Sequence of chain 1.A:
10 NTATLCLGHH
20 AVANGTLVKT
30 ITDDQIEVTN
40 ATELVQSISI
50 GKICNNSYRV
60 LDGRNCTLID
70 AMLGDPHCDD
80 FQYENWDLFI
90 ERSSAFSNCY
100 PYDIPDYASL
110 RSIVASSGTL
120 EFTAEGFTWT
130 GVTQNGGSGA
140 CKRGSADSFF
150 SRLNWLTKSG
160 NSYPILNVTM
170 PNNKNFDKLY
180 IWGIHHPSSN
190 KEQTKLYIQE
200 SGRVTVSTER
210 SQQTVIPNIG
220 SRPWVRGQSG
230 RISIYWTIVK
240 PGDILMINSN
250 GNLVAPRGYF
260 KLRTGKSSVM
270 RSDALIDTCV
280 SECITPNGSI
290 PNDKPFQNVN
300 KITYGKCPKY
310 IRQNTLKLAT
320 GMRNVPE

This small molecule binds to this protein.
Small molecule (SMILES): CC(=O)N[C@@H]1[C@@H](O)[C@H](O[C@@H]2O[C@H](CO)[C@H](O)[C@H](O[C@]3(C(=O)O)C[C@H](O)[C@@H](NC(C)=O)[C@H]([C@H](O)[C@H](O)CO)O3)[C@H]2O)[C@@H](COS(=O)(=O)O)O[C@H]1O

Binding-site contacts:
Ligand atom C2 contacts residue GLN227 of chain 1.A at 3.8 Å.
Ligand atom O1B contacts residue SER137 of chain 1.A at 2.7 Å (h-bond).
Ligand atom C4 contacts residue GLY136 of chain 1.A at 3.5 Å.
Ligand atom C9 contacts residue HIS184 of chain 1.A at 3.3 Å.
Ligand atom O10 contacts residue THR156 of chain 1.A at 3.9 Å.
Ligand atom C1 contacts residue SER137 of chain 1.A at 3.6 Å.
Ligand atom O1B contacts residue GLY138 of chain 1.A at 3.8 Å.
Ligand atom O3 contacts residue GLN227 of chain 1.A at 3.4 Å (h-bond).
Ligand atom O6 contacts residue GLU191 of chain 1.A at 3.6 Å (salt-bridge).
Ligand atom C1 contacts residue GLN227 of chain 1.A at 3.2 Å.
Ligand atom C8 contacts residue GLU191 of chain 1.A at 4.0 Å.
Ligand atom O9 contacts residue GLU191 of chain 1.A at 2.5 Å (salt-bridge).
Ligand atom O1A contacts residue GLN227 of chain 1.A at 3.4 Å (h-bond).
Ligand atom O7 contacts residue LEU195 of chain 1.A at 3.7 Å.
Ligand atom O7A contacts residue LYS194 of chain 1.A at 3.7 Å.
Ligand atom O1B contacts residue GLN227 of chain 1.A at 3.0 Å.
Ligand atom O1A contacts residue SER137 of chain 1.A at 3.4 Å.
Ligand atom O9 contacts residue TYR99 of chain 1.A at 3.0 Å (h-bond).
Ligand atom O9 contacts residue HIS184 of chain 1.A at 3.2 Å (h-bond).
Ligand atom C4 contacts residue GLN227 of chain 1.A at 3.6 Å.
Ligand atom N5 contacts residue GLY136 of chain 1.A at 2.9 Å (h-bond).
Ligand atom C5 contacts residue GLY136 of chain 1.A at 3.7 Å.
Ligand atom C9 contacts residue LEU195 of chain 1.A at 3.9 Å (hydrophobic).
Ligand atom C7 contacts residue TRP154 of chain 1.A at 3.9 Å (hydrophobic).
Ligand atom O6 contacts residue GLN227 of chain 1.A at 3.6 Å.
Ligand atom C9 contacts residue GLU191 of chain 1.A at 3.1 Å.
Ligand atom C8 contacts residue TYR99 of chain 1.A at 3.7 Å (hydrophobic).
Ligand atom O8 contacts residue GLN227 of chain 1.A at 3.4 Å (h-bond).
Ligand atom C1 contacts residue GLY138 of chain 1.A at 3.6 Å.
Ligand atom O4 contacts residue GLY136 of chain 1.A at 4.0 Å.
Ligand atom O1A contacts residue GLY138 of chain 1.A at 2.7 Å (h-bond).
Ligand atom O8 contacts residue TYR99 of chain 1.A at 2.7 Å (h-bond).
Ligand atom C9 contacts residue TYR99 of chain 1.A at 3.5 Å (hydrophobic).
Ligand atom C6 contacts residue GLU191 of chain 1.A at 3.6 Å.
Ligand atom C11 contacts residue LEU195 of chain 1.A at 3.4 Å (hydrophobic).
Ligand atom O10 contacts residue GLY136 of chain 1.A at 3.8 Å.
Ligand atom C10 contacts residue GLY136 of chain 1.A at 3.8 Å.
Ligand atom O9 contacts residue GLY229 of chain 1.A at 4.0 Å.
Ligand atom O4 contacts residue GLN227 of chain 1.A at 2.8 Å (h-bond).
Ligand atom O8 contacts residue TRP154 of chain 1.A at 3.7 Å.